Sequence of chain 1.I:
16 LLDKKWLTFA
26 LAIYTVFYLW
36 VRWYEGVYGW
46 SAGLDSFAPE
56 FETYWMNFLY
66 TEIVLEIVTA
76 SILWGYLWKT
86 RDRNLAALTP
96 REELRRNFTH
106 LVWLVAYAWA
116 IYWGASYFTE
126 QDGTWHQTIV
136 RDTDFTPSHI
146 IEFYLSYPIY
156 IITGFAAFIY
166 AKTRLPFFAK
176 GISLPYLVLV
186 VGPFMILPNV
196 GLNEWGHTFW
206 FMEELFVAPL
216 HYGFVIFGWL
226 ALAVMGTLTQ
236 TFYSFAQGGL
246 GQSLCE

Binding-site contacts:
Ligand atom CAR contacts residue PHE106 of chain 1.F at 4.2 Å (hydrophobic).
Ligand atom CAS contacts residue TRP38 of chain 1.I at 4.1 Å (hydrophobic).
Ligand atom CAC contacts residue TRP38 of chain 1.I at 2.5 Å (hydrophobic).
Ligand atom CAC contacts residue ARG37 of chain 1.I at 4.4 Å.
Ligand atom CAL contacts residue TRP118 of chain 1.I at 4.2 Å (hydrophobic).
Ligand atom OAF contacts residue PHE106 of chain 1.F at 3.6 Å.
Ligand atom NBC contacts residue TRP38 of chain 1.I at 3.8 Å.
Ligand atom CAE contacts residue TRP38 of chain 1.I at 4.0 Å (hydrophobic).
Ligand atom OAY contacts residue PHE106 of chain 1.F at 3.2 Å.
Ligand atom CAT contacts residue PHE106 of chain 1.F at 3.9 Å (hydrophobic).
Ligand atom CAN contacts residue PHE106 of chain 1.F at 4.1 Å (hydrophobic).
Ligand atom CAQ contacts residue LEU34 of chain 1.I at 4.4 Å (hydrophobic).
Ligand atom CAO contacts residue LEU34 of chain 1.I at 4.5 Å (hydrophobic).
Ligand atom CAE contacts residue ARG37 of chain 1.I at 3.5 Å.
Ligand atom CAN contacts residue ILE102 of chain 1.F at 4.4 Å (hydrophobic).
Ligand atom CAJ contacts residue TRP118 of chain 1.I at 3.9 Å (hydrophobic).
Ligand atom CAA contacts residue ILE102 of chain 1.F at 3.8 Å (hydrophobic).
Ligand atom CAK contacts residue LEU34 of chain 1.I at 4.1 Å (hydrophobic).
Ligand atom CAN contacts residue TRP118 of chain 1.I at 4.1 Å (hydrophobic).
Ligand atom CAN contacts residue TYR122 of chain 1.I at 3.9 Å (hydrophobic).
Ligand atom CAJ contacts residue ILE102 of chain 1.F at 4.2 Å (hydrophobic).
Ligand atom CBA contacts residue PHE106 of chain 1.F at 4.2 Å (hydrophobic).
Ligand atom OAV contacts residue LEU34 of chain 1.I at 4.0 Å.
Ligand atom OAF contacts residue TYR122 of chain 1.I at 2.6 Å (h-bond).
Ligand atom CAZ contacts residue TYR122 of chain 1.I at 3.8 Å (hydrophobic).
Ligand atom CAJ contacts residue TYR117 of chain 1.I at 3.5 Å (hydrophobic).
Ligand atom CAD contacts residue ARG37 of chain 1.I at 4.0 Å.
Ligand atom CAA contacts residue TRP114 of chain 1.I at 4.3 Å (hydrophobic).
Ligand atom CAT contacts residue ARG37 of chain 1.I at 4.2 Å.
Ligand atom OAV contacts residue PHE106 of chain 1.F at 3.7 Å.
Ligand atom CBB contacts residue PHE106 of chain 1.F at 3.3 Å (hydrophobic).
Ligand atom CAA contacts residue TYR117 of chain 1.I at 3.6 Å (hydrophobic).
Ligand atom CAZ contacts residue PHE106 of chain 1.F at 3.6 Å (hydrophobic).
Ligand atom NBC contacts residue ARG37 of chain 1.I at 4.4 Å.
Ligand atom OAF contacts residue ARG37 of chain 1.I at 4.3 Å.
Ligand atom CAQ contacts residue PHE106 of chain 1.F at 3.7 Å (hydrophobic).
Ligand atom CAZ contacts residue LEU34 of chain 1.I at 4.1 Å (hydrophobic).

Sequence of chain 1.F:
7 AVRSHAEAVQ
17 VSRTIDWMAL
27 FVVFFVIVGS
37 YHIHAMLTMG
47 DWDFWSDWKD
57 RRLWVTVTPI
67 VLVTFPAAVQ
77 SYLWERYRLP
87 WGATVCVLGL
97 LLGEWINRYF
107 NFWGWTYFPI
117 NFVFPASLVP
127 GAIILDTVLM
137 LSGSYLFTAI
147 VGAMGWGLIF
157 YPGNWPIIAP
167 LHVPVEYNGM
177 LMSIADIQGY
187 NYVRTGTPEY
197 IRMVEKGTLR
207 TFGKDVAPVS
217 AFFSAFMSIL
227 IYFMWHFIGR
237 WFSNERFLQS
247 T

This protein binds this small molecule.
Small molecule (SMILES): CCCCCC(=O)OC[C@H](COP(=O)(O)OCC[N+](C)(C)C)OC(=O)CCCCC